Binding-site contacts:
Ligand atom C5 contacts residue ASN136 of chain 1.C at 3.7 Å.
Ligand atom C1 contacts residue ASN136 of chain 1.C at 1.4 Å.
Ligand atom C7 contacts residue ASN136 of chain 1.C at 3.9 Å.
Ligand atom C3 contacts residue ASN136 of chain 1.C at 3.8 Å.
Ligand atom O7 contacts residue ASN136 of chain 1.C at 4.5 Å.
Ligand atom N2 contacts residue ASN136 of chain 1.C at 2.9 Å (h-bond).
Ligand atom O5 contacts residue ASN136 of chain 1.C at 2.4 Å (h-bond).
Ligand atom C2 contacts residue ASN136 of chain 1.C at 2.5 Å.
Ligand atom C4 contacts residue ASN136 of chain 1.C at 4.2 Å.

Sequence of chain 1.C:
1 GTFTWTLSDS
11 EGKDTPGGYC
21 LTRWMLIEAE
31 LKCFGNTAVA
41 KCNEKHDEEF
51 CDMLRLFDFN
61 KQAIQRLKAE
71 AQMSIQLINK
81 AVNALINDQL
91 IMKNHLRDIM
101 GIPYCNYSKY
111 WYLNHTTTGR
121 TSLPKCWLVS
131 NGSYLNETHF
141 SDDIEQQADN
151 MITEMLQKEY

The protein below binds the small molecule below.
Small molecule (SMILES): CC(=O)N[C@@H]1[C@@H](O)[C@H](O)[C@@H](CO)O[C@H]1O